This protein binds this small molecule.
Small molecule (SMILES): CCC(=O)N1CC(NC(=O)COc2ccc(Br)cc2C(=O)N2CC=C(c3ccccc3)C2)C1

Sequence of chain 1.C:
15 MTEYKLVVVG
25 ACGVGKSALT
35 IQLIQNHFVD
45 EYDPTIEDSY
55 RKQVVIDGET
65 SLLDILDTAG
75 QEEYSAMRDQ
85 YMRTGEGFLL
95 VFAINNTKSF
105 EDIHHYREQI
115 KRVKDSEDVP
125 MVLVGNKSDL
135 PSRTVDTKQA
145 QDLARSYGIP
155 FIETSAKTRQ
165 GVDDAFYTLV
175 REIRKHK

Binding-site contacts:
Ligand atom C20 contacts residue ARG82 of chain 1.C at 3.9 Å.
Ligand atom C31 contacts residue ASP106 of chain 1.C at 3.5 Å.
Ligand atom BR18 contacts residue MET86 of chain 1.C at 3.1 Å.
Ligand atom C19 contacts residue GLN113 of chain 1.C at 3.8 Å.
Ligand atom N09 contacts residue ALA73 of chain 1.C at 3.1 Å (h-bond).
Ligand atom C03 contacts residue CYS26 of chain 1.C at 3.5 Å (hydrophobic).
Ligand atom BR18 contacts residue ILE114 of chain 1.C at 3.3 Å.
Ligand atom O22 contacts residue ARG82 of chain 1.C at 2.8 Å (salt-bridge).
Ligand atom C16 contacts residue VAL23 of chain 1.C at 3.8 Å (hydrophobic).
Ligand atom C30 contacts residue HIS109 of chain 1.C at 3.8 Å.
Ligand atom C24 contacts residue GLN113 of chain 1.C at 3.9 Å.
Ligand atom C10 contacts residue TYR110 of chain 1.C at 3.9 Å (hydrophobic).
Ligand atom C16 contacts residue MET86 of chain 1.C at 3.5 Å (hydrophobic).
Ligand atom C25 contacts residue GLN113 of chain 1.C at 3.8 Å.
Ligand atom C06 contacts residue TYR110 of chain 1.C at 3.8 Å (hydrophobic).
Ligand atom C27 contacts residue GLN113 of chain 1.C at 3.8 Å.
Ligand atom C12 contacts residue ARG82 of chain 1.C at 3.6 Å.
Ligand atom C31 contacts residue HIS109 of chain 1.C at 3.6 Å.
Ligand atom C29 contacts residue TYR110 of chain 1.C at 3.7 Å (hydrophobic).
Ligand atom O04 contacts residue LYS30 of chain 1.C at 3.0 Å (salt-bridge).
Ligand atom O04 contacts residue CYS26 of chain 1.C at 3.5 Å.
Ligand atom C07 contacts residue TYR110 of chain 1.C at 3.7 Å (hydrophobic).
Ligand atom C06 contacts residue ALA73 of chain 1.C at 3.9 Å (hydrophobic).
Ligand atom O11 contacts residue TYR110 of chain 1.C at 2.9 Å (h-bond).
Ligand atom C30 contacts residue ASP106 of chain 1.C at 3.8 Å.
Ligand atom C30 contacts residue TYR110 of chain 1.C at 3.8 Å (hydrophobic).
Ligand atom O13 contacts residue ARG82 of chain 1.C at 3.6 Å (salt-bridge).
Ligand atom N05 contacts residue ALA73 of chain 1.C at 3.9 Å.
Ligand atom C01 contacts residue CYS26 of chain 1.C at 1.8 Å (hydrophobic).
Ligand atom C15 contacts residue TYR110 of chain 1.C at 3.7 Å (hydrophobic).
Ligand atom C12 contacts residue GLN75 of chain 1.C at 3.7 Å.
Ligand atom C33 contacts residue HIS109 of chain 1.C at 3.9 Å.
Ligand atom C08 contacts residue GLY74 of chain 1.C at 3.6 Å.
Ligand atom C02 contacts residue CYS26 of chain 1.C at 2.7 Å (hydrophobic).
Ligand atom C14 contacts residue ARG82 of chain 1.C at 3.9 Å.
Ligand atom C32 contacts residue HIS109 of chain 1.C at 3.6 Å.
Ligand atom C17 contacts residue MET86 of chain 1.C at 3.5 Å (hydrophobic).
Ligand atom C06 contacts residue GLY24 of chain 1.C at 3.5 Å.
Ligand atom C21 contacts residue ARG82 of chain 1.C at 3.4 Å.
Ligand atom N23 contacts residue GLN113 of chain 1.C at 3.6 Å.